The protein below binds the small molecule below.
Small molecule (SMILES): O=C(O)CS

Sequence of chain 1.A:
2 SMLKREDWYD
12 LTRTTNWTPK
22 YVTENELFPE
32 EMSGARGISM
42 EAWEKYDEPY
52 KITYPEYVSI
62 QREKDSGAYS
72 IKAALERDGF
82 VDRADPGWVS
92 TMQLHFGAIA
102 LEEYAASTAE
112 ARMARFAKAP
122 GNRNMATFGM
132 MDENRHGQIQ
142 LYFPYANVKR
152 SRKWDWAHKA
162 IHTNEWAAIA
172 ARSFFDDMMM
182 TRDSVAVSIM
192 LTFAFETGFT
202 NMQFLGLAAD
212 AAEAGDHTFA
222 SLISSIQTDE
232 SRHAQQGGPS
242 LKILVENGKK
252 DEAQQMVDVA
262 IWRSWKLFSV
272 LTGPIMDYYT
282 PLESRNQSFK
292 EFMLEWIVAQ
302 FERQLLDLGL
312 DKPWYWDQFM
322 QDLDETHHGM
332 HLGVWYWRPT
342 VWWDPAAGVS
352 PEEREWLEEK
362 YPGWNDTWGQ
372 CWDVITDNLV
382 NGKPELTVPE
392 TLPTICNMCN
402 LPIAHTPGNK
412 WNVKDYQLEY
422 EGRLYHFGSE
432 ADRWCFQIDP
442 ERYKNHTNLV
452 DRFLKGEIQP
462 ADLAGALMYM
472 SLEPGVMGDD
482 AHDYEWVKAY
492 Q

Binding-site contacts:
Ligand atom S2 contacts residue PHE196 of chain 1.A at 4.1 Å.
Ligand atom CA contacts residue GLU197 of chain 1.A at 3.8 Å.
Ligand atom C contacts residue GLU231 of chain 1.A at 4.0 Å.
Ligand atom CA contacts residue GLU134 of chain 1.A at 3.8 Å.
Ligand atom OXT contacts residue GLU134 of chain 1.A at 2.7 Å (salt-bridge).
Ligand atom O contacts residue PHE196 of chain 1.A at 4.4 Å.
Ligand atom O contacts residue GLU104 of chain 1.A at 3.9 Å.
Ligand atom OXT contacts residue FE1 of chain 1.D at 2.1 Å.
Ligand atom C contacts residue OH1 of chain 1.F at 3.6 Å.
Ligand atom OXT contacts residue FE1 of chain 1.E at 2.2 Å.
Ligand atom CA contacts residue GLU104 of chain 1.A at 3.9 Å.
Ligand atom OXT contacts residue HIS234 of chain 1.A at 4.2 Å.
Ligand atom C contacts residue FE1 of chain 1.E at 3.2 Å.
Ligand atom C contacts residue GLU134 of chain 1.A at 3.6 Å.
Ligand atom C contacts residue FE1 of chain 1.D at 3.0 Å.
Ligand atom O contacts residue FE1 of chain 1.E at 3.7 Å.
Ligand atom O contacts residue OH1 of chain 1.F at 4.0 Å.
Ligand atom CA contacts residue FE1 of chain 1.E at 4.3 Å.
Ligand atom O contacts residue THR201 of chain 1.A at 4.1 Å.
Ligand atom CA contacts residue ALA107 of chain 1.A at 3.9 Å (hydrophobic).
Ligand atom O contacts residue GLU197 of chain 1.A at 4.0 Å.
Ligand atom CA contacts residue FE1 of chain 1.D at 3.9 Å.
Ligand atom OXT contacts residue GLU231 of chain 1.A at 3.5 Å (salt-bridge).
Ligand atom O contacts residue GLU231 of chain 1.A at 3.9 Å.
Ligand atom C contacts residue GLU197 of chain 1.A at 3.4 Å.
Ligand atom OXT contacts residue OH1 of chain 1.F at 2.6 Å (h-bond).
Ligand atom OXT contacts residue HIS137 of chain 1.A at 4.2 Å.
Ligand atom C contacts residue GLU104 of chain 1.A at 3.4 Å.
Ligand atom S2 contacts residue GLU103 of chain 1.A at 4.4 Å.
Ligand atom S2 contacts residue PHE176 of chain 1.A at 3.5 Å.
Ligand atom O contacts residue FE1 of chain 1.D at 3.6 Å.
Ligand atom OXT contacts residue GLU197 of chain 1.A at 3.1 Å (salt-bridge).
Ligand atom S2 contacts residue GLU104 of chain 1.A at 4.3 Å.
Ligand atom OXT contacts residue GLU104 of chain 1.A at 3.0 Å (salt-bridge).